Sequence of chain 24.A:
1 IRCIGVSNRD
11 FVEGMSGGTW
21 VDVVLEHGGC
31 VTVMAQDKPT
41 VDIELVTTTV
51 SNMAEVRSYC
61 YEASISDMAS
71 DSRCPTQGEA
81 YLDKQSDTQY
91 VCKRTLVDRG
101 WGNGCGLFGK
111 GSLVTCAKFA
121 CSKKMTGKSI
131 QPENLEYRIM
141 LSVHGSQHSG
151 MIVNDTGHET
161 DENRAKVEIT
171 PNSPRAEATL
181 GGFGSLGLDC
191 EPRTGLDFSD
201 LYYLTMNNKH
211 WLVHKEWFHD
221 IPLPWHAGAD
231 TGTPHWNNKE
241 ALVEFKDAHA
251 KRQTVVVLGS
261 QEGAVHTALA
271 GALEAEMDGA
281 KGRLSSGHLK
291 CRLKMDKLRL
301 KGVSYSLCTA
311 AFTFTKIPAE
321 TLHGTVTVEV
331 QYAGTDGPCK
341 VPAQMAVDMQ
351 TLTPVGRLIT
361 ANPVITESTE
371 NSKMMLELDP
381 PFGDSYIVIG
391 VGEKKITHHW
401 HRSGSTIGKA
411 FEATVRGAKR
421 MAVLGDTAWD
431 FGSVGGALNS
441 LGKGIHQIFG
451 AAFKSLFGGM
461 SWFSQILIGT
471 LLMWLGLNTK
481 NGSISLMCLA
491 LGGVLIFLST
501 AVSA

A small-molecule ligand and the protein it binds are described below.
Small molecule (SMILES): CC(=O)N[C@@H]1[C@@H](O)[C@H](O)[C@@H](CO)O[C@H]1O

Binding-site contacts:
Ligand atom O5 contacts residue HIS158 of chain 24.A at 3.8 Å.
Ligand atom C1 contacts residue ASN154 of chain 24.A at 1.6 Å.
Ligand atom C6 contacts residue HIS158 of chain 24.A at 4.0 Å.
Ligand atom C8 contacts residue ASN154 of chain 24.A at 4.1 Å.
Ligand atom C2 contacts residue THR160 of chain 24.A at 2.7 Å.
Ligand atom C2 contacts residue ASN154 of chain 24.A at 2.5 Å.
Ligand atom C7 contacts residue THR160 of chain 24.A at 3.4 Å.
Ligand atom C8 contacts residue VAL153 of chain 24.A at 4.4 Å (hydrophobic).
Ligand atom O3 contacts residue THR160 of chain 24.A at 4.3 Å.
Ligand atom O7 contacts residue THR160 of chain 24.A at 2.5 Å.
Ligand atom O7 contacts residue ASP161 of chain 24.A at 3.7 Å.
Ligand atom O7 contacts residue ASN154 of chain 24.A at 2.7 Å (h-bond).
Ligand atom O6 contacts residue HIS158 of chain 24.A at 3.4 Å (h-bond).
Ligand atom N2 contacts residue ASN154 of chain 24.A at 3.0 Å (h-bond).
Ligand atom C8 contacts residue ILE152 of chain 24.A at 4.3 Å (hydrophobic).
Ligand atom C5 contacts residue THR160 of chain 24.A at 3.7 Å.
Ligand atom C4 contacts residue THR160 of chain 24.A at 3.6 Å.
Ligand atom C3 contacts residue ASN154 of chain 24.A at 3.9 Å.
Ligand atom C7 contacts residue ASN154 of chain 24.A at 3.0 Å.
Ligand atom C1 contacts residue THR160 of chain 24.A at 3.0 Å.
Ligand atom C5 contacts residue ASN154 of chain 24.A at 3.8 Å.
Ligand atom N2 contacts residue THR160 of chain 24.A at 3.5 Å.
Ligand atom C3 contacts residue THR160 of chain 24.A at 3.9 Å.
Ligand atom O5 contacts residue ASN154 of chain 24.A at 2.4 Å (h-bond).
Ligand atom C4 contacts residue ASN154 of chain 24.A at 4.3 Å.
Ligand atom O5 contacts residue THR160 of chain 24.A at 3.2 Å.
Ligand atom C6 contacts residue THR160 of chain 24.A at 3.7 Å.